The protein below binds the small molecule below.
Small molecule (SMILES): CC(=O)N[C@@H]1[C@@H](O)[C@H](O)[C@@H](CO)O[C@H]1O

Sequence of chain 11.A:
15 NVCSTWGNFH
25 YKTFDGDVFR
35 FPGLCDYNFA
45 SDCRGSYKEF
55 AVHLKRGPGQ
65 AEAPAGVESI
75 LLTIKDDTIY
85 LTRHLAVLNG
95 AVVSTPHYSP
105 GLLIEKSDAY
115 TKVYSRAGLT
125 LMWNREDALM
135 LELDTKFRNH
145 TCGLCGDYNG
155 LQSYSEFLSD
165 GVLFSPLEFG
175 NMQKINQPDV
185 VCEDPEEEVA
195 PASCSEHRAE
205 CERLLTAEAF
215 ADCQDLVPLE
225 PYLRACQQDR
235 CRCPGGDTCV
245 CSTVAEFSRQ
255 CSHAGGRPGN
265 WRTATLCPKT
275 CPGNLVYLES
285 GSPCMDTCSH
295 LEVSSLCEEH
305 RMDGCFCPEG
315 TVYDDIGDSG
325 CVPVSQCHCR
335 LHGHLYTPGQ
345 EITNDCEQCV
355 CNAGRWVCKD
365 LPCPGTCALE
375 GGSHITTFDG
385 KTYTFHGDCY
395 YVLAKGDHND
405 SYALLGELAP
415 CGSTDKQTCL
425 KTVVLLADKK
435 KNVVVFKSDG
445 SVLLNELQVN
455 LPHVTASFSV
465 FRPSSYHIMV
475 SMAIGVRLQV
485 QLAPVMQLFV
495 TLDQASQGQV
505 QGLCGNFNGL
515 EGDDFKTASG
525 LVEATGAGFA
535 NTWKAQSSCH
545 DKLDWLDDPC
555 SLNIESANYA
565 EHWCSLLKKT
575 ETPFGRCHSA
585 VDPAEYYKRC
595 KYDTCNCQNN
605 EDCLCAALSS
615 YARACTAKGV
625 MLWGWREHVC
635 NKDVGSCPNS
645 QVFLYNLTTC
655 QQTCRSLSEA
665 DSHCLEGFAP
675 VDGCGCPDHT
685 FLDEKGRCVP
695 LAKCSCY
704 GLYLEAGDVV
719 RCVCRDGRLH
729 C

Binding-site contacts:
Ligand atom N2 contacts residue ASN650 of chain 11.A at 3.4 Å (h-bond).
Ligand atom O5 contacts residue TRP627 of chain 11.A at 2.9 Å.
Ligand atom C1 contacts residue TRP627 of chain 11.A at 3.3 Å (hydrophobic).
Ligand atom C4 contacts residue ASN650 of chain 11.A at 4.2 Å.
Ligand atom C3 contacts residue ASN650 of chain 11.A at 3.6 Å.
Ligand atom C5 contacts residue ASN650 of chain 11.A at 3.6 Å.
Ligand atom C6 contacts residue TRP627 of chain 11.A at 4.0 Å (hydrophobic).
Ligand atom O7 contacts residue PRO681 of chain 11.A at 4.0 Å.
Ligand atom O7 contacts residue ASP682 of chain 11.A at 4.2 Å.
Ligand atom O7 contacts residue ASN650 of chain 11.A at 4.5 Å.
Ligand atom C5 contacts residue TRP627 of chain 11.A at 3.7 Å (hydrophobic).
Ligand atom C2 contacts residue ASN650 of chain 11.A at 2.5 Å.
Ligand atom O5 contacts residue ASN650 of chain 11.A at 2.4 Å (h-bond).
Ligand atom C8 contacts residue ASN650 of chain 11.A at 4.2 Å.
Ligand atom C1 contacts residue ASN650 of chain 11.A at 1.4 Å.
Ligand atom O3 contacts residue ASN650 of chain 11.A at 3.8 Å.
Ligand atom C7 contacts residue ASN650 of chain 11.A at 3.9 Å.